Binding-site contacts:
Ligand atom C7 contacts residue ASP67 of chain 18.E at 3.9 Å.
Ligand atom C5 contacts residue THR120 of chain 18.E at 4.0 Å.
Ligand atom O6 contacts residue THR120 of chain 18.E at 2.5 Å (h-bond).
Ligand atom C4 contacts residue ASN118 of chain 18.E at 4.2 Å.
Ligand atom C1 contacts residue THR89 of chain 18.E at 4.4 Å.
Ligand atom C5 contacts residue THR89 of chain 18.E at 4.2 Å.
Ligand atom O5 contacts residue THR120 of chain 18.E at 3.4 Å (h-bond).
Ligand atom C7 contacts residue TYR90 of chain 18.E at 4.1 Å (hydrophobic).
Ligand atom C6 contacts residue THR89 of chain 18.E at 4.2 Å.
Ligand atom C2 contacts residue ASN118 of chain 18.E at 2.5 Å.
Ligand atom O5 contacts residue ASN118 of chain 18.E at 2.3 Å (h-bond).
Ligand atom C8 contacts residue ASP67 of chain 18.E at 4.0 Å.
Ligand atom O7 contacts residue ASP67 of chain 18.E at 3.5 Å (salt-bridge).
Ligand atom O7 contacts residue ASN118 of chain 18.E at 3.0 Å (h-bond).
Ligand atom O4 contacts residue THR300 of chain 60.A at 4.5 Å.
Ligand atom C5 contacts residue PHE119 of chain 18.E at 4.4 Å (hydrophobic).
Ligand atom O6 contacts residue PHE119 of chain 18.E at 4.0 Å.
Ligand atom N2 contacts residue TYR90 of chain 18.E at 4.4 Å.
Ligand atom N2 contacts residue ASN118 of chain 18.E at 2.9 Å (h-bond).
Ligand atom C1 contacts residue ASN118 of chain 18.E at 1.4 Å.
Ligand atom O5 contacts residue SER66 of chain 18.E at 4.4 Å.
Ligand atom C8 contacts residue TYR90 of chain 18.E at 3.8 Å (hydrophobic).
Ligand atom O5 contacts residue THR89 of chain 18.E at 4.3 Å.
Ligand atom C1 contacts residue SER66 of chain 18.E at 4.5 Å.
Ligand atom C6 contacts residue THR120 of chain 18.E at 3.4 Å.
Ligand atom O5 contacts residue PHE119 of chain 18.E at 3.8 Å.
Ligand atom O7 contacts residue SER66 of chain 18.E at 3.5 Å.
Ligand atom C7 contacts residue ASN118 of chain 18.E at 3.1 Å.
Ligand atom C5 contacts residue ASN118 of chain 18.E at 3.6 Å.
Ligand atom C8 contacts residue ASN118 of chain 18.E at 4.4 Å.
Ligand atom C3 contacts residue ASN118 of chain 18.E at 3.8 Å.
Ligand atom C6 contacts residue PHE119 of chain 18.E at 3.8 Å (hydrophobic).

Sequence of chain 18.E:
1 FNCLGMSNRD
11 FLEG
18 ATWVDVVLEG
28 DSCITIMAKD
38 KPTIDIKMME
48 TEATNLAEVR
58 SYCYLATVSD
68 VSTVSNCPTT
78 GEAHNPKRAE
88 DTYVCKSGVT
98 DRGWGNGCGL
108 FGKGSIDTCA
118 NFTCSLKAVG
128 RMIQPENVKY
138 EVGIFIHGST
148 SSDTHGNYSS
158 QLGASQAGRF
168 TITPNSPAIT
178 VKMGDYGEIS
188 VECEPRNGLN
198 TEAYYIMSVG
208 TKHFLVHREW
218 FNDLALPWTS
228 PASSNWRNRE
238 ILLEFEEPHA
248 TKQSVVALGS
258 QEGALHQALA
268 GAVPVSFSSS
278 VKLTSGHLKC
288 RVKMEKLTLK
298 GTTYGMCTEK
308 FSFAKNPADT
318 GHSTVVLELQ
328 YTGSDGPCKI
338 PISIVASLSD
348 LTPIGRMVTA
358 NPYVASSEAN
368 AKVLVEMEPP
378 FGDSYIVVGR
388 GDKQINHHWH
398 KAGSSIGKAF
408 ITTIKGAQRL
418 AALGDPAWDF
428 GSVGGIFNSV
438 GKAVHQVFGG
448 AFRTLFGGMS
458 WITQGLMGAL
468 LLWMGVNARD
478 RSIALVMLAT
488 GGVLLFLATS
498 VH

The protein below binds the small molecule below.
Small molecule (SMILES): CC(=O)N[C@@H]1[C@@H](O)[C@H](O)[C@@H](CO)O[C@H]1O

Sequence of chain 60.A:
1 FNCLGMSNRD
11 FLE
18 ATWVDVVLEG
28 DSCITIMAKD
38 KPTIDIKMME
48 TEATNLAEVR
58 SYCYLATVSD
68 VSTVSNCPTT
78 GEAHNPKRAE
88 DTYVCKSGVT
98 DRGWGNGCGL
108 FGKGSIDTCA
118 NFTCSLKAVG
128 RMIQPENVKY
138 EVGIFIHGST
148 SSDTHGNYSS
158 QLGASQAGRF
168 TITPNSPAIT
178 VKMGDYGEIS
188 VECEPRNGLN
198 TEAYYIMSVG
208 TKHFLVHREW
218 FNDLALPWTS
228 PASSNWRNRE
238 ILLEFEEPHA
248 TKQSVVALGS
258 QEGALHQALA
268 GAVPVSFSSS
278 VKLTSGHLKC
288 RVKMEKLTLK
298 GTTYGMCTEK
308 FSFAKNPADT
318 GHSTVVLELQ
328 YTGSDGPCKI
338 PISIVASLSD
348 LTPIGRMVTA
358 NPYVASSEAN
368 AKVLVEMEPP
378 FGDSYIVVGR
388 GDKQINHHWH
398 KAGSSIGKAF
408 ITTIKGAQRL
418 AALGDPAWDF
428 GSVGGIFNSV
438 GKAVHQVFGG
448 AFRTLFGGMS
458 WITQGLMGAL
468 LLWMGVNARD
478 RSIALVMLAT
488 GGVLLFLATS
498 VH